Sequence of chain 1.O:
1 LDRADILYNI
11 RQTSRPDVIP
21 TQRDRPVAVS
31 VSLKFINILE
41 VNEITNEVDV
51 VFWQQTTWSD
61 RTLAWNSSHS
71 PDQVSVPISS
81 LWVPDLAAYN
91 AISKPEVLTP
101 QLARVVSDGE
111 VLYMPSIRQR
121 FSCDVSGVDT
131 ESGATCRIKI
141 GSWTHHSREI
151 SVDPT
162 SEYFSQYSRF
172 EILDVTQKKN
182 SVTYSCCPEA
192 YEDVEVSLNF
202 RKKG

Binding-site contacts:
Ligand atom C10 contacts residue TRP143 of chain 1.N at 3.5 Å (hydrophobic).
Ligand atom C4 contacts residue CYS188 of chain 1.N at 4.1 Å (hydrophobic).
Ligand atom C8 contacts residue MET114 of chain 1.O at 4.0 Å (hydrophobic).
Ligand atom C12 contacts residue TYR192 of chain 1.N at 3.9 Å (hydrophobic).
Ligand atom C3 contacts residue TYR192 of chain 1.N at 3.8 Å (hydrophobic).
Ligand atom N2 contacts residue MET114 of chain 1.O at 3.4 Å.
Ligand atom N3 contacts residue TRP143 of chain 1.N at 4.0 Å.
Ligand atom N1 contacts residue SER142 of chain 1.N at 3.9 Å.
Ligand atom C12 contacts residue ARG104 of chain 1.O at 4.0 Å.
Ligand atom N3 contacts residue THR144 of chain 1.N at 3.8 Å.
Ligand atom C6 contacts residue THR144 of chain 1.N at 3.9 Å.
Ligand atom O1 contacts residue ARG104 of chain 1.O at 3.5 Å.
Ligand atom C1 contacts residue TRP143 of chain 1.N at 3.6 Å (hydrophobic).
Ligand atom C3 contacts residue TRP143 of chain 1.N at 3.9 Å (hydrophobic).
Ligand atom C11 contacts residue TYR192 of chain 1.N at 3.2 Å (hydrophobic).
Ligand atom C2 contacts residue TRP143 of chain 1.N at 3.8 Å (hydrophobic).
Ligand atom C9 contacts residue MET114 of chain 1.O at 3.4 Å (hydrophobic).
Ligand atom C6 contacts residue LEU112 of chain 1.O at 3.9 Å (hydrophobic).
Ligand atom C2 contacts residue TYR185 of chain 1.N at 3.4 Å (hydrophobic).
Ligand atom N1 contacts residue TRP143 of chain 1.N at 2.9 Å (h-bond).
Ligand atom C12 contacts residue LEU112 of chain 1.O at 3.6 Å (hydrophobic).
Ligand atom C9 contacts residue TRP143 of chain 1.N at 3.4 Å (hydrophobic).
Ligand atom C10 contacts residue MET114 of chain 1.O at 3.6 Å (hydrophobic).
Ligand atom C7 contacts residue LEU112 of chain 1.O at 3.6 Å (hydrophobic).
Ligand atom C1 contacts residue TRP53 of chain 1.O at 3.8 Å (hydrophobic).
Ligand atom O1 contacts residue LEU112 of chain 1.O at 3.4 Å.
Ligand atom C11 contacts residue CYS188 of chain 1.N at 4.0 Å (hydrophobic).
Ligand atom C5 contacts residue TRP143 of chain 1.N at 3.3 Å (hydrophobic).
Ligand atom C2 contacts residue TYR192 of chain 1.N at 3.7 Å (hydrophobic).
Ligand atom C3 contacts residue TYR185 of chain 1.N at 4.0 Å (hydrophobic).
Ligand atom C4 contacts residue MET114 of chain 1.O at 3.6 Å (hydrophobic).
Ligand atom N2 contacts residue TRP143 of chain 1.N at 3.4 Å (h-bond).
Ligand atom N3 contacts residue MET114 of chain 1.O at 3.7 Å.
Ligand atom C11 contacts residue LEU112 of chain 1.O at 3.9 Å (hydrophobic).
Ligand atom C5 contacts residue MET114 of chain 1.O at 4.0 Å (hydrophobic).
Ligand atom C1 contacts residue TYR89 of chain 1.N at 3.3 Å (hydrophobic).
Ligand atom C8 contacts residue TRP143 of chain 1.N at 3.8 Å (hydrophobic).
Ligand atom C4 contacts residue CYS187 of chain 1.N at 4.0 Å (hydrophobic).
Ligand atom C2 contacts residue TYR89 of chain 1.N at 3.4 Å (hydrophobic).
Ligand atom N1 contacts residue TYR89 of chain 1.N at 2.8 Å (h-bond).

The small molecule below binds the protein below.
Small molecule (SMILES): CCOc1cncc(N2CCCNCC2)c1

Sequence of chain 1.N:
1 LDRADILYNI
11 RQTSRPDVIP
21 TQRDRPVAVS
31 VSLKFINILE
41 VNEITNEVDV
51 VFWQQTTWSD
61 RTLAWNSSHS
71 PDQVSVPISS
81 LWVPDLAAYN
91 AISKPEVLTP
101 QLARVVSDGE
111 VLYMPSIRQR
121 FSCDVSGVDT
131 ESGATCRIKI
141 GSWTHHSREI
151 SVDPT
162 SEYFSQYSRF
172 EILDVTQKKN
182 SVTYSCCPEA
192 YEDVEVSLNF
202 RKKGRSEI